This protein binds this small molecule.
Small molecule (SMILES): c1ccn2->[Os+2]3(n4ccnc4)(<-n4ccccc4-c2c1)<-n1ccccc1-c1ccccn->31

Binding-site contacts:
Ligand atom CG contacts residue HIS83 of chain 2.B at 3.4 Å.
Ligand atom C8 contacts residue DOS1 of chain 2.I at 0.7 Å.
Ligand atom CG contacts residue DOS1 of chain 2.I at 0.8 Å.
Ligand atom ND1 contacts residue DOS1 of chain 2.I at 0.8 Å (h-bond).
Ligand atom C32 contacts residue DOS1 of chain 2.I at 0.2 Å.
Ligand atom C34 contacts residue DOS1 of chain 2.I at 0.2 Å.
Ligand atom C9 contacts residue DOS1 of chain 2.I at 1.1 Å.
Ligand atom C12 contacts residue DOS1 of chain 2.I at 0.1 Å.
Ligand atom N37 contacts residue HIS83 of chain 2.B at 3.2 Å (h-bond).
Ligand atom C7 contacts residue HIS83 of chain 2.B at 3.5 Å.
Ligand atom N26 contacts residue DOS1 of chain 2.I at 0.2 Å (h-bond).
Ligand atom C27 contacts residue DOS1 of chain 2.I at 0.2 Å.
Ligand atom C7 contacts residue DOS1 of chain 2.I at 0.7 Å.
Ligand atom C30 contacts residue DOS1 of chain 2.I at 0.2 Å.
Ligand atom C3 contacts residue DOS1 of chain 2.I at 0.6 Å.
Ligand atom C4 contacts residue DOS1 of chain 2.I at 0.6 Å.
Ligand atom C11 contacts residue DOS1 of chain 2.I at 0.1 Å.
Ligand atom N2 contacts residue HIS83 of chain 2.B at 2.8 Å (h-bond).
Ligand atom C6 contacts residue DOS1 of chain 2.I at 1.1 Å.
Ligand atom OS contacts residue DOS1 of chain 2.I at 0.1 Å.
Ligand atom C5 contacts residue LYS74 of chain 2.B at 3.0 Å.
Ligand atom ND1 contacts residue HIS83 of chain 2.B at 3.0 Å (h-bond).
Ligand atom C35 contacts residue DOS1 of chain 2.I at 0.2 Å.
Ligand atom C5 contacts residue DOS1 of chain 2.I at 0.4 Å.
Ligand atom C10 contacts residue DOS1 of chain 2.I at 0.6 Å.
Ligand atom N13 contacts residue DOS1 of chain 2.I at 0.2 Å (h-bond).
Ligand atom N37 contacts residue DOS1 of chain 2.I at 0.1 Å (h-bond).
Ligand atom N13 contacts residue HIS83 of chain 2.B at 3.0 Å (h-bond).
Ligand atom C33 contacts residue DOS1 of chain 2.I at 0.2 Å.
Ligand atom C36 contacts residue HIS83 of chain 2.B at 3.3 Å.
Ligand atom C28 contacts residue DOS1 of chain 2.I at 0.3 Å.
Ligand atom N2 contacts residue DOS1 of chain 2.I at 0.4 Å (h-bond).
Ligand atom C36 contacts residue DOS1 of chain 2.I at 0.2 Å.
Ligand atom C3 contacts residue HIS83 of chain 2.B at 3.5 Å.
Ligand atom C31 contacts residue DOS1 of chain 2.I at 0.2 Å.
Ligand atom CD2 contacts residue DOS1 of chain 2.I at 0.7 Å.
Ligand atom NE2 contacts residue DOS1 of chain 2.I at 0.8 Å.
Ligand atom OS contacts residue HIS83 of chain 2.B at 2.1 Å.
Ligand atom C29 contacts residue DOS1 of chain 2.I at 0.3 Å.
Ligand atom CE1 contacts residue DOS1 of chain 2.I at 0.9 Å.

Sequence of chain 2.B:
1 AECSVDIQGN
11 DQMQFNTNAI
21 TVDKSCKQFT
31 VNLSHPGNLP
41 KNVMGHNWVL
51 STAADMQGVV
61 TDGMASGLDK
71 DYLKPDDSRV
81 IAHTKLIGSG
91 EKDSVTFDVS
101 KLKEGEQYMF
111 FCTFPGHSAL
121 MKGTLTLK